Sequence of chain 1.A:
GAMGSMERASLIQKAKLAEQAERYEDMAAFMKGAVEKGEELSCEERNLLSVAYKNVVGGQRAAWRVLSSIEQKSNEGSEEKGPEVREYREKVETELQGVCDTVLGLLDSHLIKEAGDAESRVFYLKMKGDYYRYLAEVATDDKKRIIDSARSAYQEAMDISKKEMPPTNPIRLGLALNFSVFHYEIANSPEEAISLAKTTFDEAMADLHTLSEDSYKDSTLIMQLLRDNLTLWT

The small molecule below binds the protein below.
Small molecule (SMILES): C[C@@H](OP(=O)(O)O)[C@H](NC(=O)[C@H](Cc1c[nH]cn1)NC(=O)[C@H](CCCNC(N)=[NH2+])NC(=O)[C@@H](N)CCC(=O)O)C(=O)N[C@@H](CS)C(=O)O

Binding-site contacts:
Ligand atom N contacts residue ASN231 of chain 1.A at 2.8 Å (h-bond).
Ligand atom NH1 contacts residue GLU187 of chain 1.A at 2.9 Å (salt-bridge).
Ligand atom NE2 contacts residue ASP230 of chain 1.A at 3.7 Å.
Ligand atom CG contacts residue LEU227 of chain 1.A at 3.6 Å (hydrophobic).
Ligand atom CB contacts residue ASN180 of chain 1.A at 3.4 Å.
Ligand atom O2P contacts residue TYR135 of chain 1.A at 2.6 Å (h-bond).
Ligand atom CB contacts residue ASN231 of chain 1.A at 3.8 Å.
Ligand atom CZ contacts residue GLU187 of chain 1.A at 3.5 Å.
Ligand atom O2P contacts residue ARG134 of chain 1.A at 2.8 Å (salt-bridge).
Ligand atom OXT contacts residue LYS127 of chain 1.A at 2.9 Å (salt-bridge).
Ligand atom O contacts residue VAL183 of chain 1.A at 3.5 Å.
Ligand atom N contacts residue LEU234 of chain 1.A at 3.6 Å.
Ligand atom P contacts residue TYR135 of chain 1.A at 3.8 Å.
Ligand atom N contacts residue LEU179 of chain 1.A at 3.8 Å.
Ligand atom ND1 contacts residue ASN231 of chain 1.A at 3.5 Å (h-bond).
Ligand atom CG contacts residue VAL183 of chain 1.A at 3.7 Å (hydrophobic).
Ligand atom CD contacts residue GLU187 of chain 1.A at 3.6 Å.
Ligand atom CA contacts residue ASN231 of chain 1.A at 3.3 Å.
Ligand atom CB contacts residue ASN231 of chain 1.A at 3.6 Å.
Ligand atom SG contacts residue GLY176 of chain 1.A at 3.3 Å.
Ligand atom C contacts residue ASN231 of chain 1.A at 3.5 Å.
Ligand atom CA contacts residue ASN180 of chain 1.A at 3.3 Å.
Ligand atom C contacts residue LYS127 of chain 1.A at 3.7 Å.
Ligand atom C contacts residue LEU179 of chain 1.A at 3.8 Å (hydrophobic).
Ligand atom OXT contacts residue ASN180 of chain 1.A at 2.8 Å (h-bond).
Ligand atom O contacts residue LYS54 of chain 1.A at 3.7 Å.
Ligand atom ND1 contacts residue ASP230 of chain 1.A at 3.4 Å.
Ligand atom NE contacts residue GLU187 of chain 1.A at 2.9 Å (salt-bridge).
Ligand atom O contacts residue ASN231 of chain 1.A at 3.1 Å (h-bond).
Ligand atom P contacts residue ARG61 of chain 1.A at 3.7 Å.
Ligand atom CA contacts residue ASN231 of chain 1.A at 3.8 Å.
Ligand atom O3P contacts residue ARG134 of chain 1.A at 2.8 Å (salt-bridge).
Ligand atom C contacts residue ASN180 of chain 1.A at 3.5 Å.
Ligand atom O1P contacts residue ARG61 of chain 1.A at 2.9 Å (salt-bridge).
Ligand atom N contacts residue ASN180 of chain 1.A at 2.9 Å (h-bond).
Ligand atom O3P contacts residue ARG61 of chain 1.A at 2.8 Å (salt-bridge).
Ligand atom CA contacts residue LEU179 of chain 1.A at 3.8 Å (hydrophobic).
Ligand atom CE1 contacts residue ASP230 of chain 1.A at 2.9 Å.
Ligand atom ND1 contacts residue LEU227 of chain 1.A at 3.7 Å.
Ligand atom O contacts residue LEU179 of chain 1.A at 3.7 Å.